Sequence of chain 5.A:
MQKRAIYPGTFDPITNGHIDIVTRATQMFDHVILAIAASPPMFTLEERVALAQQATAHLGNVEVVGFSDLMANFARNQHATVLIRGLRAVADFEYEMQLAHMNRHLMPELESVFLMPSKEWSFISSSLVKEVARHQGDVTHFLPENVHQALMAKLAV

Binding-site contacts:
Ligand atom C17 contacts residue ALA38 of chain 5.A at 3.5 Å (hydrophobic).
Ligand atom C10 contacts residue ASN106 of chain 5.A at 4.2 Å.
Ligand atom C13 contacts residue LEU73 of chain 5.A at 4.3 Å (hydrophobic).
Ligand atom C13 contacts residue HIS138 of chain 7.A at 3.3 Å.
Ligand atom C10 contacts residue MET74 of chain 5.A at 4.2 Å (hydrophobic).
Ligand atom N9 contacts residue PHE70 of chain 5.A at 3.9 Å.
Ligand atom C13 contacts residue ASP72 of chain 5.A at 3.5 Å.
Ligand atom CL1 contacts residue LEU102 of chain 5.A at 3.3 Å.
Ligand atom C7 contacts residue ASP72 of chain 5.A at 3.5 Å.
Ligand atom C3 contacts residue LEU73 of chain 5.A at 4.1 Å (hydrophobic).
Ligand atom C1 contacts residue MET74 of chain 5.A at 4.1 Å (hydrophobic).
Ligand atom O15 contacts residue PHE70 of chain 5.A at 4.2 Å.
Ligand atom O15 contacts residue ALA38 of chain 5.A at 3.9 Å.
Ligand atom C17 contacts residue ASP72 of chain 5.A at 3.6 Å.
Ligand atom C3 contacts residue ASP72 of chain 5.A at 4.0 Å.
Ligand atom C13 contacts residue SER71 of chain 5.A at 3.2 Å.
Ligand atom O15 contacts residue ALA37 of chain 5.A at 3.1 Å.
Ligand atom C12 contacts residue ASP72 of chain 5.A at 4.0 Å.
Ligand atom N9 contacts residue ALA37 of chain 5.A at 3.5 Å.
Ligand atom C17 contacts residue PHE70 of chain 5.A at 3.0 Å (hydrophobic).
Ligand atom C10 contacts residue LEU73 of chain 5.A at 3.6 Å (hydrophobic).
Ligand atom C17 contacts residue ALA37 of chain 5.A at 3.5 Å (hydrophobic).
Ligand atom C2 contacts residue LEU73 of chain 5.A at 4.3 Å (hydrophobic).
Ligand atom C14 contacts residue LEU102 of chain 5.A at 3.8 Å (hydrophobic).
Ligand atom CL1 contacts residue MET105 of chain 5.A at 4.0 Å.
Ligand atom CL1 contacts residue VAL135 of chain 7.A at 3.6 Å.
Ligand atom C8 contacts residue LEU73 of chain 5.A at 3.6 Å (hydrophobic).
Ligand atom O15 contacts residue SER39 of chain 5.A at 3.9 Å.
Ligand atom CL1 contacts residue LEU131 of chain 7.A at 3.8 Å.
Ligand atom C10 contacts residue LEU102 of chain 5.A at 4.1 Å (hydrophobic).
Ligand atom C2 contacts residue MET74 of chain 5.A at 4.3 Å (hydrophobic).
Ligand atom C12 contacts residue PHE70 of chain 5.A at 4.1 Å (hydrophobic).
Ligand atom C14 contacts residue LEU73 of chain 5.A at 4.1 Å (hydrophobic).
Ligand atom O15 contacts residue ASP72 of chain 5.A at 4.3 Å.
Ligand atom C12 contacts residue ALA37 of chain 5.A at 3.7 Å (hydrophobic).
Ligand atom C17 contacts residue SER71 of chain 5.A at 3.5 Å.
Ligand atom C5 contacts residue MET74 of chain 5.A at 3.5 Å (hydrophobic).
Ligand atom C3 contacts residue MET74 of chain 5.A at 4.2 Å (hydrophobic).
Ligand atom C5 contacts residue LEU73 of chain 5.A at 3.7 Å (hydrophobic).
Ligand atom C8 contacts residue HIS138 of chain 7.A at 3.2 Å.

A small-molecule ligand and the protein it binds are described below.
Small molecule (SMILES): COc1nnc(-c2ccc(Cl)cc2)c(C)c1C

Sequence of chain 7.A:
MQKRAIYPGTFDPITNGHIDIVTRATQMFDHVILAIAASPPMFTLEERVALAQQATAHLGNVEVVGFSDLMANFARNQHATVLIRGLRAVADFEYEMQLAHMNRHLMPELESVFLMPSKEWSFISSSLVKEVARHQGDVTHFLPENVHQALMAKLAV